Binding-site contacts:
Ligand atom O3 contacts residue LYS296 of chain 1.A at 2.9 Å (salt-bridge).
Ligand atom O3 contacts residue CYS291 of chain 1.A at 4.2 Å.
Ligand atom C6 contacts residue ILE239 of chain 1.A at 3.6 Å (hydrophobic).
Ligand atom C6 contacts residue SER249 of chain 1.A at 3.8 Å.
Ligand atom O3 contacts residue ASP334 of chain 1.A at 2.7 Å (salt-bridge).
Ligand atom O6 contacts residue PHE486 of chain 1.A at 4.1 Å.
Ligand atom O4 contacts residue ASN317 of chain 1.A at 3.7 Å.
Ligand atom O3 contacts residue ASN317 of chain 1.A at 2.9 Å (h-bond).
Ligand atom C3 contacts residue LYS296 of chain 1.A at 3.7 Å.
Ligand atom C2 contacts residue GLN489 of chain 1.A at 4.3 Å.
Ligand atom C4 contacts residue LYS296 of chain 1.A at 3.8 Å.
Ligand atom C4 contacts residue GLN489 of chain 1.A at 3.7 Å.
Ligand atom C4 contacts residue ASP334 of chain 1.A at 3.7 Å.
Ligand atom O4 contacts residue SER290 of chain 1.A at 3.4 Å.
Ligand atom O4 contacts residue GLN489 of chain 1.A at 4.0 Å.
Ligand atom C7 contacts residue SER249 of chain 1.A at 3.6 Å.
Ligand atom O5 contacts residue SER247 of chain 1.A at 2.5 Å (h-bond).
Ligand atom O5 contacts residue SER249 of chain 1.A at 2.6 Å (h-bond).
Ligand atom O6 contacts residue SER247 of chain 1.A at 3.7 Å.
Ligand atom C7 contacts residue SER247 of chain 1.A at 3.4 Å.
Ligand atom C4 contacts residue ASN317 of chain 1.A at 3.9 Å.
Ligand atom O4 contacts residue ILE239 of chain 1.A at 4.2 Å.
Ligand atom O2 contacts residue LYS296 of chain 1.A at 3.0 Å (salt-bridge).
Ligand atom O3 contacts residue GLN489 of chain 1.A at 4.0 Å.
Ligand atom C2 contacts residue PHE486 of chain 1.A at 4.0 Å (hydrophobic).
Ligand atom O5 contacts residue PHE486 of chain 1.A at 3.9 Å.
Ligand atom C2 contacts residue TYR461 of chain 1.A at 4.3 Å (hydrophobic).
Ligand atom C3 contacts residue ASP334 of chain 1.A at 4.0 Å.
Ligand atom C7 contacts residue PHE486 of chain 1.A at 3.9 Å (hydrophobic).
Ligand atom O6 contacts residue HIS246 of chain 1.A at 4.1 Å.
Ligand atom O4 contacts residue GLN493 of chain 1.A at 3.3 Å (h-bond).
Ligand atom C5 contacts residue ILE239 of chain 1.A at 4.2 Å (hydrophobic).
Ligand atom O6 contacts residue TYR461 of chain 1.A at 2.5 Å (h-bond).
Ligand atom O4 contacts residue CYS291 of chain 1.A at 3.5 Å (h-bond).
Ligand atom O5 contacts residue ILE239 of chain 1.A at 4.0 Å.
Ligand atom O1 contacts residue GLY292 of chain 1.A at 4.0 Å.
Ligand atom O1 contacts residue ILE239 of chain 1.A at 4.2 Å.
Ligand atom O5 contacts residue TYR461 of chain 1.A at 3.4 Å (h-bond).
Ligand atom C5 contacts residue CYS291 of chain 1.A at 3.7 Å (hydrophobic).
Ligand atom C7 contacts residue TYR461 of chain 1.A at 3.2 Å (hydrophobic).

This protein binds this small molecule.
Small molecule (SMILES): O=C(O)C1(O)C[C@@H](O)C(O)[C@H](O)C1

Sequence of chain 1.A:
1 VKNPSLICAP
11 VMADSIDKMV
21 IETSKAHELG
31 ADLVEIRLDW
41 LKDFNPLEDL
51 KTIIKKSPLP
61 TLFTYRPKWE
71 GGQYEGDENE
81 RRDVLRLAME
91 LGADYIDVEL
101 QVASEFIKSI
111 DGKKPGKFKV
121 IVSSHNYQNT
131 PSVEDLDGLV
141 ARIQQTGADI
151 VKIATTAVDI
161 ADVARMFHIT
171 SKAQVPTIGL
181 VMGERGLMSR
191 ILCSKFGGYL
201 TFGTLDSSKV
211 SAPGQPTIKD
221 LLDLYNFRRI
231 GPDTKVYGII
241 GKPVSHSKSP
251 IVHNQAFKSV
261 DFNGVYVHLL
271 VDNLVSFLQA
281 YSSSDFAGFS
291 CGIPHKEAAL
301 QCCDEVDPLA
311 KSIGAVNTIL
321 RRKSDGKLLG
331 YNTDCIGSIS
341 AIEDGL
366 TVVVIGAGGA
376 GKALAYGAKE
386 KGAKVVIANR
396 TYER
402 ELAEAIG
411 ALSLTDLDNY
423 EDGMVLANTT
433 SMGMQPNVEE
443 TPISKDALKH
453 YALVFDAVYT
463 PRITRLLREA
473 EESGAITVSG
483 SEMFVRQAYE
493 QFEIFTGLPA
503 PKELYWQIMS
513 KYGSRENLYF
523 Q